Sequence of chain 1.A:
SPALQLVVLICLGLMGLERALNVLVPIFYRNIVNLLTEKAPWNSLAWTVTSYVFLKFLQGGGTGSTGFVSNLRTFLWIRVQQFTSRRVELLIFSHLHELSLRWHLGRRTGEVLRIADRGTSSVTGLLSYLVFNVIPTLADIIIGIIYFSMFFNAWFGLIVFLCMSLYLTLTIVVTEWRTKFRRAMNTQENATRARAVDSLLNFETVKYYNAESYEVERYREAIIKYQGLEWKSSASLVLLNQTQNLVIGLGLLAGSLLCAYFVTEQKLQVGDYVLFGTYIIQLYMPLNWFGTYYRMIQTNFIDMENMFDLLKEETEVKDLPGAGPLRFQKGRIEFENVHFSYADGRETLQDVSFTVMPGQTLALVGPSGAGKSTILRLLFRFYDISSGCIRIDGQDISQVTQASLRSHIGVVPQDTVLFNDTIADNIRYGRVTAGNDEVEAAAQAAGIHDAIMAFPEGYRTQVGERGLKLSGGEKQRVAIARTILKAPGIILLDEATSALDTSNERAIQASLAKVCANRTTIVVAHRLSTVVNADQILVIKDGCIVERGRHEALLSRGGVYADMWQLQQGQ

A small-molecule ligand and the protein it binds are described below.
Small molecule (SMILES): CC(C)CCC[C@@H](C)[C@H]1CC[C@H]2[C@@H]3CC=C4C[C@@H](OC(=O)CCC(=O)O)CC[C@]4(C)[C@H]3CC[C@]12C

Binding-site contacts:
Ligand atom OAH contacts residue PHE519 of chain 1.A at 3.8 Å.
Ligand atom CAK contacts residue LEU515 of chain 1.A at 4.4 Å (hydrophobic).
Ligand atom CAX contacts residue GLU522 of chain 1.A at 3.1 Å.
Ligand atom CAI contacts residue LEU515 of chain 1.A at 4.2 Å (hydrophobic).
Ligand atom CBA contacts residue CYS420 of chain 1.A at 4.1 Å (hydrophobic).
Ligand atom CAA contacts residue LEU507 of chain 1.A at 4.1 Å (hydrophobic).
Ligand atom CAA contacts residue CYS420 of chain 1.A at 3.7 Å (hydrophobic).
Ligand atom CAB contacts residue LEU423 of chain 1.A at 4.1 Å (hydrophobic).
Ligand atom CAM contacts residue TYR518 of chain 1.A at 3.9 Å (hydrophobic).
Ligand atom CAA contacts residue GLY508 of chain 1.A at 4.4 Å.
Ligand atom CAK contacts residue TRP412 of chain 1.A at 3.5 Å (hydrophobic).
Ligand atom CAI contacts residue TRP412 of chain 1.A at 3.6 Å (hydrophobic).
Ligand atom CAP contacts residue LEU415 of chain 1.A at 3.7 Å (hydrophobic).
Ligand atom CAQ contacts residue LEU415 of chain 1.A at 3.8 Å (hydrophobic).
Ligand atom CAO contacts residue LEU419 of chain 1.A at 4.5 Å (hydrophobic).
Ligand atom CAN contacts residue LEU419 of chain 1.A at 3.7 Å (hydrophobic).
Ligand atom CAQ contacts residue ILE416 of chain 1.A at 4.0 Å (hydrophobic).
Ligand atom CAD contacts residue LEU515 of chain 1.A at 3.8 Å (hydrophobic).
Ligand atom OAF contacts residue GLU522 of chain 1.A at 3.0 Å (salt-bridge).
Ligand atom CAV contacts residue LEU515 of chain 1.A at 4.1 Å (hydrophobic).
Ligand atom CAL contacts residue GLU522 of chain 1.A at 4.3 Å.
Ligand atom CAZ contacts residue LEU515 of chain 1.A at 4.0 Å (hydrophobic).
Ligand atom OAH contacts residue GLU522 of chain 1.A at 2.9 Å (salt-bridge).
Ligand atom CAP contacts residue ILE416 of chain 1.A at 4.2 Å (hydrophobic).
Ligand atom OAF contacts residue TYR518 of chain 1.A at 4.1 Å.